Sequence of chain 40.E:
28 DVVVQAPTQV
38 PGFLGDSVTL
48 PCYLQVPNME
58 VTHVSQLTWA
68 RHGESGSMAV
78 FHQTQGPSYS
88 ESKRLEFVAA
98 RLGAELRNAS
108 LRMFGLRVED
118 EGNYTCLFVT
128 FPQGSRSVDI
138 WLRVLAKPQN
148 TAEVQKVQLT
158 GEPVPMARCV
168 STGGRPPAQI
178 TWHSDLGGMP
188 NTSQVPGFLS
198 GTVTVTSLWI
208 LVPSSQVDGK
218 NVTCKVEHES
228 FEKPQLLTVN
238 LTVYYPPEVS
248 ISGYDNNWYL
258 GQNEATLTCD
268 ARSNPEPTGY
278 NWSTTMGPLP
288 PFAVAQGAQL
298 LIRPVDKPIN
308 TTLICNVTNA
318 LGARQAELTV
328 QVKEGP

The small molecule below binds the protein below.
Small molecule (SMILES): CC(=O)N[C@H]1[C@H](O[C@H]2[C@H](O)[C@@H](NC(C)=O)CO[C@@H]2CO[C@@H]2O[C@@H](C)[C@@H](O)[C@@H](O)[C@@H]2O)O[C@H](CO)[C@@H](O[C@@H]2O[C@H](CO)[C@@H](O)[C@H](O)[C@@H]2O)[C@@H]1O

Binding-site contacts:
Ligand atom C4 contacts residue ASN307 of chain 40.E at 4.2 Å.
Ligand atom O5 contacts residue ASN307 of chain 40.E at 2.3 Å (h-bond).
Ligand atom C7 contacts residue PRO305 of chain 40.E at 4.3 Å (hydrophobic).
Ligand atom C3 contacts residue ASN307 of chain 40.E at 3.8 Å.
Ligand atom C7 contacts residue ASN307 of chain 40.E at 4.1 Å.
Ligand atom C8 contacts residue ASN307 of chain 40.E at 4.5 Å.
Ligand atom C8 contacts residue ILE306 of chain 40.E at 3.7 Å (hydrophobic).
Ligand atom C2 contacts residue ASN307 of chain 40.E at 2.5 Å.
Ligand atom O6 contacts residue GLN328 of chain 40.E at 4.3 Å.
Ligand atom C1 contacts residue ASN307 of chain 40.E at 1.4 Å.
Ligand atom C5 contacts residue ASN307 of chain 40.E at 3.6 Å.
Ligand atom C8 contacts residue PRO305 of chain 40.E at 2.9 Å (hydrophobic).
Ligand atom N2 contacts residue ASN307 of chain 40.E at 3.0 Å (h-bond).